Sequence of chain 1.B:
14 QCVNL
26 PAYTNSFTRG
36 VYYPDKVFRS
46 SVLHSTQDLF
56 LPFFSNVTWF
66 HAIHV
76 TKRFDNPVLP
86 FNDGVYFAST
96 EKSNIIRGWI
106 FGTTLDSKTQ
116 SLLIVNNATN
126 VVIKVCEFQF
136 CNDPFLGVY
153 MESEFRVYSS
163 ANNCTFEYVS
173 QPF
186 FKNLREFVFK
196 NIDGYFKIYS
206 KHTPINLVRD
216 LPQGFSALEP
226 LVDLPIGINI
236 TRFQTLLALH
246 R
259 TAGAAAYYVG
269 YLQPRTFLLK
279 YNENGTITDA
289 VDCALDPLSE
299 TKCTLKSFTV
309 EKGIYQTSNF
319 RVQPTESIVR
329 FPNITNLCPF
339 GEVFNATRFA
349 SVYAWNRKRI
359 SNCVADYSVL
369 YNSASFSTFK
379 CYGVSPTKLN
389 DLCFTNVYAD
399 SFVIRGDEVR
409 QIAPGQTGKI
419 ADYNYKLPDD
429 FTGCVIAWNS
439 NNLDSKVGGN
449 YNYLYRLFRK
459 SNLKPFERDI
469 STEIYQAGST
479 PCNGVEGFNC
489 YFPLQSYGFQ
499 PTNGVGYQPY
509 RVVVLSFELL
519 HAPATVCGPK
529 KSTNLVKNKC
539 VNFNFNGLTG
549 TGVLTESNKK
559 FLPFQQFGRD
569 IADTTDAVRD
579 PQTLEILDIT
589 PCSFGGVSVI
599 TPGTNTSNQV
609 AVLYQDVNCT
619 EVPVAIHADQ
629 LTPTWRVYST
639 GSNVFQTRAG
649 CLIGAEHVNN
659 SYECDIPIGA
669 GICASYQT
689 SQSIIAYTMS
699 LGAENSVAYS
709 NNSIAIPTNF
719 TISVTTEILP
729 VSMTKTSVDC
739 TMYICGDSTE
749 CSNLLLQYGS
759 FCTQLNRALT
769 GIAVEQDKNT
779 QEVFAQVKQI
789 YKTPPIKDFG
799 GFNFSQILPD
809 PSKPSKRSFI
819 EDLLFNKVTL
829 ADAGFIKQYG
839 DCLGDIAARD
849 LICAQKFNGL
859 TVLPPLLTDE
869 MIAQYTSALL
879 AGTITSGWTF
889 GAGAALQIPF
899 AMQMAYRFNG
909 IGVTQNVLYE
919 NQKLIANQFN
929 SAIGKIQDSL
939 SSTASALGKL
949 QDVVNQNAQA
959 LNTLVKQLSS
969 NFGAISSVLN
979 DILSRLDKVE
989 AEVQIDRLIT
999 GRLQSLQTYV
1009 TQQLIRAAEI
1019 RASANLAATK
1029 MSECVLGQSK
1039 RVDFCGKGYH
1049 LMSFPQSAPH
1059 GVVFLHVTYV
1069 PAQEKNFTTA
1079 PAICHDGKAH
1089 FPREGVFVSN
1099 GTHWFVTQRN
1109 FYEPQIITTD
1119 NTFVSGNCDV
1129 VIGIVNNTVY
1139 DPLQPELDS

This protein binds this small molecule.
Small molecule (SMILES): CC(=O)N[C@@H]1[C@@H](O)[C@H](O)[C@@H](CO)O[C@H]1O

Binding-site contacts:
Ligand atom C5 contacts residue ASN657 of chain 1.B at 3.7 Å.
Ligand atom O7 contacts residue ASN657 of chain 1.B at 3.6 Å.
Ligand atom C8 contacts residue HIS655 of chain 1.B at 4.0 Å.
Ligand atom C3 contacts residue ASN657 of chain 1.B at 3.8 Å.
Ligand atom C4 contacts residue ASN657 of chain 1.B at 4.2 Å.
Ligand atom C2 contacts residue ASN657 of chain 1.B at 2.4 Å.
Ligand atom C8 contacts residue ASN657 of chain 1.B at 4.5 Å.
Ligand atom O5 contacts residue ASN657 of chain 1.B at 2.4 Å (h-bond).
Ligand atom C7 contacts residue ASN657 of chain 1.B at 3.5 Å.
Ligand atom N2 contacts residue ASN657 of chain 1.B at 2.9 Å (h-bond).
Ligand atom C1 contacts residue ASN657 of chain 1.B at 1.4 Å.